A protein and the small-molecule ligand that binds it are described below.
Small molecule (SMILES): Nc1ncnc2c1ncn2[C@@H]1O[C@H](CO[P](=O)(O)O[P](=O)(O)NP(=O)(O)O)[C@@H](O)[C@H]1O

Binding-site contacts:
Ligand atom C6 contacts residue ALA35 of chain 1.A at 3.5 Å (hydrophobic).
Ligand atom C5 contacts residue LEU137 of chain 1.A at 3.5 Å (hydrophobic).
Ligand atom O1G contacts residue LYS132 of chain 1.A at 2.8 Å (salt-bridge).
Ligand atom N6 contacts residue MET83 of chain 1.A at 3.3 Å (h-bond).
Ligand atom O2G contacts residue GLY17 of chain 1.A at 3.4 Å.
Ligand atom O1B contacts residue SER134 of chain 1.A at 2.5 Å (h-bond).
Ligand atom O3' contacts residue SER90 of chain 1.A at 3.4 Å (h-bond).
Ligand atom O2G contacts residue ASN18 of chain 1.A at 3.2 Å (h-bond).
Ligand atom O2A contacts residue GLY17 of chain 1.A at 3.7 Å.
Ligand atom N1 contacts residue MET86 of chain 1.A at 3.1 Å (h-bond).
Ligand atom O1B contacts residue MG1 of chain 1.D at 2.4 Å.
Ligand atom N3B contacts residue SER134 of chain 1.A at 3.7 Å.
Ligand atom N6 contacts residue LEU137 of chain 1.A at 3.5 Å.
Ligand atom O1A contacts residue ASP148 of chain 1.A at 2.7 Å (salt-bridge).
Ligand atom O3A contacts residue MG1 of chain 1.D at 3.0 Å.
Ligand atom O3G contacts residue LYS132 of chain 1.A at 2.2 Å (salt-bridge).
Ligand atom O2A contacts residue GLY20 of chain 1.A at 3.2 Å (h-bond).
Ligand atom N3 contacts residue LEU14 of chain 1.A at 3.8 Å.
Ligand atom O2G contacts residue 3EX1 of chain 1.C at 3.0 Å (h-bond).
Ligand atom PA contacts residue LYS37 of chain 1.A at 3.1 Å.
Ligand atom O1B contacts residue ASN135 of chain 1.A at 2.9 Å (h-bond).
Ligand atom O2B contacts residue ALA16 of chain 1.A at 3.7 Å.
Ligand atom C2 contacts residue MET86 of chain 1.A at 3.5 Å (hydrophobic).
Ligand atom O2' contacts residue SER90 of chain 1.A at 3.6 Å (h-bond).
Ligand atom PB contacts residue SER134 of chain 1.A at 3.4 Å.
Ligand atom PG contacts residue MG1 of chain 1.D at 3.7 Å.
Ligand atom N6 contacts residue GLU84 of chain 1.A at 3.0 Å (salt-bridge).
Ligand atom O3G contacts residue MG1 of chain 1.D at 2.8 Å.
Ligand atom N6 contacts residue ALA35 of chain 1.A at 3.4 Å.
Ligand atom O2' contacts residue GLN93 of chain 1.A at 2.7 Å (h-bond).
Ligand atom O4' contacts residue LEU14 of chain 1.A at 3.6 Å.
Ligand atom C5' contacts residue ALA16 of chain 1.A at 3.5 Å (hydrophobic).
Ligand atom O2A contacts residue 3EX1 of chain 1.C at 3.0 Å (h-bond).
Ligand atom O2A contacts residue LYS37 of chain 1.A at 3.0 Å (salt-bridge).
Ligand atom C6 contacts residue LEU137 of chain 1.A at 3.4 Å (hydrophobic).
Ligand atom PA contacts residue MG1 of chain 1.D at 3.2 Å.
Ligand atom PG contacts residue LYS132 of chain 1.A at 3.0 Å.
Ligand atom O1A contacts residue LYS37 of chain 1.A at 2.2 Å (salt-bridge).
Ligand atom PB contacts residue MG1 of chain 1.D at 3.3 Å.
Ligand atom O1A contacts residue MG1 of chain 1.D at 2.4 Å.

Sequence of chain 1.A:
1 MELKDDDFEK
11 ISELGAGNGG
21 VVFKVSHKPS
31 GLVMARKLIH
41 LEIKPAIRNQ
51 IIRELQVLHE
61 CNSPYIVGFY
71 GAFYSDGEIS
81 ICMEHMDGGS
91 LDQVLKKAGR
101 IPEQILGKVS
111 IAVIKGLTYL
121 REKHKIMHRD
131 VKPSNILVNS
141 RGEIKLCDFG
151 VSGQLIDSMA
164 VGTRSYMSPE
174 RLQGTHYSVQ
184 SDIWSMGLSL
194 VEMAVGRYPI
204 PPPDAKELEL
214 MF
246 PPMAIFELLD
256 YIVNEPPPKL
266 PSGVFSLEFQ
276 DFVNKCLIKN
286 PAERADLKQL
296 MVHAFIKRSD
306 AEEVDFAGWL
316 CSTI